Binding-site contacts:
Ligand atom N11 contacts residue HEM1 of chain 1.Z at 3.2 Å (h-bond).
Ligand atom C07 contacts residue SER314 of chain 1.C at 4.1 Å.
Ligand atom C02 contacts residue TRP316 of chain 1.C at 3.6 Å (hydrophobic).
Ligand atom N02 contacts residue TRP316 of chain 1.C at 2.6 Å (h-bond).
Ligand atom C07 contacts residue PHE313 of chain 1.C at 3.7 Å (hydrophobic).
Ligand atom C02 contacts residue PRO294 of chain 1.C at 3.9 Å (hydrophobic).
Ligand atom C10 contacts residue VAL296 of chain 1.C at 4.1 Å (hydrophobic).
Ligand atom C10 contacts residue GLN207 of chain 1.C at 3.7 Å.
Ligand atom C07 contacts residue GLY315 of chain 1.C at 3.9 Å.
Ligand atom F16 contacts residue HEM1 of chain 1.Z at 3.6 Å.
Ligand atom C09 contacts residue VAL296 of chain 1.C at 3.4 Å (hydrophobic).
Ligand atom C10 contacts residue HEM1 of chain 1.Z at 4.0 Å.
Ligand atom C03 contacts residue HEM1 of chain 1.Z at 3.2 Å.
Ligand atom C03 contacts residue TRP316 of chain 1.C at 3.9 Å (hydrophobic).
Ligand atom N01 contacts residue HEM1 of chain 1.Z at 3.9 Å.
Ligand atom C02 contacts residue GLU321 of chain 1.C at 3.4 Å.
Ligand atom N02 contacts residue MET318 of chain 1.C at 4.0 Å.
Ligand atom N02 contacts residue TYR317 of chain 1.C at 3.5 Å.
Ligand atom C03 contacts residue PRO294 of chain 1.C at 3.8 Å (hydrophobic).
Ligand atom C07 contacts residue HEM1 of chain 1.Z at 3.6 Å.
Ligand atom C06 contacts residue HEM1 of chain 1.Z at 4.2 Å.
Ligand atom N02 contacts residue PRO294 of chain 1.C at 4.0 Å.
Ligand atom C08 contacts residue GLU321 of chain 1.C at 3.2 Å.
Ligand atom C14 contacts residue HEM1 of chain 1.Z at 3.0 Å.
Ligand atom C07 contacts residue PRO294 of chain 1.C at 3.9 Å (hydrophobic).
Ligand atom N02 contacts residue HEM1 of chain 1.Z at 3.3 Å.
Ligand atom C06 contacts residue PRO294 of chain 1.C at 4.3 Å (hydrophobic).
Ligand atom N02 contacts residue GLU321 of chain 1.C at 2.6 Å (salt-bridge).
Ligand atom C12 contacts residue HEM1 of chain 1.Z at 3.2 Å.
Ligand atom C13 contacts residue HEM1 of chain 1.Z at 4.2 Å.
Ligand atom N01 contacts residue PRO294 of chain 1.C at 4.1 Å.
Ligand atom C05 contacts residue VAL296 of chain 1.C at 3.8 Å (hydrophobic).
Ligand atom N01 contacts residue GLU321 of chain 1.C at 2.5 Å (salt-bridge).
Ligand atom C09 contacts residue HEM1 of chain 1.Z at 4.2 Å.
Ligand atom C02 contacts residue HEM1 of chain 1.Z at 3.6 Å.
Ligand atom C04 contacts residue HEM1 of chain 1.Z at 3.9 Å.
Ligand atom C05 contacts residue PRO294 of chain 1.C at 4.3 Å (hydrophobic).
Ligand atom C04 contacts residue PRO294 of chain 1.C at 4.1 Å (hydrophobic).
Ligand atom C08 contacts residue HEM1 of chain 1.Z at 3.6 Å.
Ligand atom C06 contacts residue GLU321 of chain 1.C at 3.3 Å.

The small molecule below binds the protein below.
Small molecule (SMILES): Cc1cc(N)nc(CCCN2CC(F)(F)C2)c1

Sequence of chain 1.C:
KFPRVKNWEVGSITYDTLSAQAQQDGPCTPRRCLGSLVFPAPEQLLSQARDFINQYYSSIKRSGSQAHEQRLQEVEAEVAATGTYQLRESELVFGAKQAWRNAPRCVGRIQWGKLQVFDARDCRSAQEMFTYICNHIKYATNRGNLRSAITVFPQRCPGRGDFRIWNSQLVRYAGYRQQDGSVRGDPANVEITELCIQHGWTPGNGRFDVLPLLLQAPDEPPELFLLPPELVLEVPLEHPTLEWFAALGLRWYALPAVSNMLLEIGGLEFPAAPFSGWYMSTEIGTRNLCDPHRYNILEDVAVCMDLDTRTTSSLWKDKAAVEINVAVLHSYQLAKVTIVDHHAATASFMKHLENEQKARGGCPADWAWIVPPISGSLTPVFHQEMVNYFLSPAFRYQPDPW